Binding-site contacts:
Ligand atom C10 contacts residue GLN288 of chain 1.A at 4.1 Å.
Ligand atom N contacts residue ASN208 of chain 1.A at 3.5 Å (h-bond).
Ligand atom C19 contacts residue ASP135 of chain 1.A at 3.4 Å.
Ligand atom O3 contacts residue ASN208 of chain 1.A at 4.0 Å.
Ligand atom C5 contacts residue PHE284 of chain 1.A at 3.7 Å (hydrophobic).
Ligand atom C15 contacts residue MET139 of chain 1.A at 3.5 Å (hydrophobic).
Ligand atom C15 contacts residue PHE140 of chain 1.A at 3.5 Å (hydrophobic).
Ligand atom O2 contacts residue GLN288 of chain 1.A at 3.2 Å (h-bond).
Ligand atom C8 contacts residue GLN288 of chain 1.A at 3.5 Å.
Ligand atom C15 contacts residue THR224 of chain 1.A at 3.6 Å.
Ligand atom C16 contacts residue THR224 of chain 1.A at 3.5 Å.
Ligand atom C20 contacts residue ASP135 of chain 1.A at 3.3 Å.
Ligand atom O1 contacts residue ILE190 of chain 1.A at 3.3 Å.
Ligand atom C14 contacts residue PHE140 of chain 1.A at 3.9 Å (hydrophobic).
Ligand atom C5 contacts residue ASP135 of chain 1.A at 3.9 Å.
Ligand atom S contacts residue LEU209 of chain 1.A at 4.1 Å.
Ligand atom O2 contacts residue PHE284 of chain 1.A at 3.5 Å.
Ligand atom C20 contacts residue LEU132 of chain 1.A at 3.7 Å (hydrophobic).
Ligand atom C19 contacts residue VAL112 of chain 1.A at 3.7 Å (hydrophobic).
Ligand atom C18 contacts residue VAL112 of chain 1.A at 3.9 Å (hydrophobic).
Ligand atom C20 contacts residue VAL112 of chain 1.A at 3.6 Å (hydrophobic).
Ligand atom N2 contacts residue ASP135 of chain 1.A at 2.6 Å (salt-bridge).
Ligand atom C22 contacts residue TRP121 of chain 1.A at 3.5 Å (hydrophobic).
Ligand atom O1 contacts residue LEU209 of chain 1.A at 3.3 Å.
Ligand atom N2 contacts residue TYR310 of chain 1.A at 4.1 Å.
Ligand atom C9 contacts residue PHE284 of chain 1.A at 4.2 Å (hydrophobic).
Ligand atom C10 contacts residue VAL221 of chain 1.A at 3.8 Å (hydrophobic).
Ligand atom O3 contacts residue CYS207 of chain 1.A at 3.8 Å.
Ligand atom C7 contacts residue GLN288 of chain 1.A at 3.8 Å.
Ligand atom C20 contacts residue SER108 of chain 1.A at 4.0 Å.
Ligand atom C23 contacts residue VAL112 of chain 1.A at 3.8 Å (hydrophobic).
Ligand atom C10 contacts residue TYR285 of chain 1.A at 3.6 Å (hydrophobic).
Ligand atom O contacts residue LEU209 of chain 1.A at 4.0 Å.
Ligand atom O3 contacts residue LEU132 of chain 1.A at 3.7 Å.
Ligand atom C22 contacts residue VAL112 of chain 1.A at 3.7 Å (hydrophobic).
Ligand atom C21 contacts residue TRP121 of chain 1.A at 3.8 Å (hydrophobic).
Ligand atom C21 contacts residue VAL112 of chain 1.A at 3.6 Å (hydrophobic).
Ligand atom C14 contacts residue MET139 of chain 1.A at 3.8 Å (hydrophobic).
Ligand atom C3 contacts residue PHE284 of chain 1.A at 4.1 Å (hydrophobic).
Ligand atom C21 contacts residue LEU132 of chain 1.A at 3.5 Å (hydrophobic).

The protein below binds the small molecule below.
Small molecule (SMILES): [H]/N=C(\O)[C@H](Cc1ccccc1)NC(=O)[C@H](CCN)NS(=O)(=O)c1ccc(C)c2ccccc12

Sequence of chain 1.A:
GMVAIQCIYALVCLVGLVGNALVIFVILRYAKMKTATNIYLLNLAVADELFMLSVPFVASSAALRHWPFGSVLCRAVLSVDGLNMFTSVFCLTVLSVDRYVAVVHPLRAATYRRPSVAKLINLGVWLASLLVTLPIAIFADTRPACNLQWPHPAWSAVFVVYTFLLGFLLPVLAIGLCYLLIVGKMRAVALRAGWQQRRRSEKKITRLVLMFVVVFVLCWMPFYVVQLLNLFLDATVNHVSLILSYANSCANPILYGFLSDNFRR